Binding-site contacts:
Ligand atom C4A contacts residue LEU774 of chain 1.E at 3.8 Å (hydrophobic).
Ligand atom O3C contacts residue VAL991 of chain 1.E at 4.0 Å.
Ligand atom P4 contacts residue LYS993 of chain 1.E at 3.7 Å.
Ligand atom C3A contacts residue TRP875 of chain 1.E at 4.2 Å (hydrophobic).
Ligand atom C6B contacts residue THR878 of chain 1.E at 3.7 Å.
Ligand atom O3C contacts residue TRP875 of chain 1.E at 4.0 Å.
Ligand atom C7A contacts residue ILE777 of chain 1.E at 4.3 Å (hydrophobic).
Ligand atom C6B contacts residue ILE988 of chain 1.E at 3.7 Å (hydrophobic).
Ligand atom C3A contacts residue LEU774 of chain 1.E at 4.0 Å (hydrophobic).
Ligand atom O4 contacts residue TYR994 of chain 1.E at 4.2 Å.
Ligand atom O4 contacts residue LYS993 of chain 1.E at 2.6 Å (salt-bridge).
Ligand atom C4B contacts residue PHE989 of chain 1.E at 4.0 Å (hydrophobic).
Ligand atom C3B contacts residue PHE989 of chain 1.E at 3.9 Å (hydrophobic).
Ligand atom P4 contacts residue TYR994 of chain 1.E at 3.9 Å.
Ligand atom O41 contacts residue LYS993 of chain 1.E at 3.6 Å.
Ligand atom C7B contacts residue PHE989 of chain 1.E at 3.6 Å (hydrophobic).
Ligand atom C3B contacts residue ILE988 of chain 1.E at 4.0 Å (hydrophobic).
Ligand atom C1B contacts residue VAL991 of chain 1.E at 3.8 Å (hydrophobic).
Ligand atom O1B contacts residue ASN992 of chain 1.E at 3.4 Å (h-bond).
Ligand atom C5A contacts residue TRP875 of chain 1.E at 4.2 Å (hydrophobic).
Ligand atom C8B contacts residue ILE882 of chain 1.E at 4.2 Å (hydrophobic).
Ligand atom O11 contacts residue SER772 of chain 1.E at 3.1 Å (h-bond).
Ligand atom C5B contacts residue TRP875 of chain 1.E at 4.1 Å (hydrophobic).
Ligand atom C3C contacts residue ASN992 of chain 1.E at 3.5 Å.
Ligand atom C5 contacts residue LYS993 of chain 1.E at 3.4 Å.
Ligand atom O5 contacts residue LYS993 of chain 1.E at 3.6 Å (salt-bridge).
Ligand atom C2B contacts residue TRP875 of chain 1.E at 3.8 Å (hydrophobic).
Ligand atom C1B contacts residue ASN992 of chain 1.E at 4.3 Å.
Ligand atom C6B contacts residue PHE989 of chain 1.E at 3.9 Å (hydrophobic).
Ligand atom O3 contacts residue TYR994 of chain 1.E at 4.2 Å.
Ligand atom O11 contacts residue ASN771 of chain 1.E at 4.0 Å.
Ligand atom O53 contacts residue LYS993 of chain 1.E at 2.4 Å (salt-bridge).
Ligand atom C4 contacts residue LYS993 of chain 1.E at 3.5 Å.
Ligand atom C3 contacts residue LYS993 of chain 1.E at 4.3 Å.
Ligand atom O41 contacts residue TYR994 of chain 1.E at 3.2 Å (h-bond).
Ligand atom P5 contacts residue LYS993 of chain 1.E at 3.5 Å.
Ligand atom O42 contacts residue TYR994 of chain 1.E at 3.6 Å.
Ligand atom O12 contacts residue SER772 of chain 1.E at 3.7 Å.
Ligand atom C2B contacts residue VAL991 of chain 1.E at 3.7 Å (hydrophobic).
Ligand atom C1C contacts residue ASN992 of chain 1.E at 4.3 Å.

Sequence of chain 1.E:
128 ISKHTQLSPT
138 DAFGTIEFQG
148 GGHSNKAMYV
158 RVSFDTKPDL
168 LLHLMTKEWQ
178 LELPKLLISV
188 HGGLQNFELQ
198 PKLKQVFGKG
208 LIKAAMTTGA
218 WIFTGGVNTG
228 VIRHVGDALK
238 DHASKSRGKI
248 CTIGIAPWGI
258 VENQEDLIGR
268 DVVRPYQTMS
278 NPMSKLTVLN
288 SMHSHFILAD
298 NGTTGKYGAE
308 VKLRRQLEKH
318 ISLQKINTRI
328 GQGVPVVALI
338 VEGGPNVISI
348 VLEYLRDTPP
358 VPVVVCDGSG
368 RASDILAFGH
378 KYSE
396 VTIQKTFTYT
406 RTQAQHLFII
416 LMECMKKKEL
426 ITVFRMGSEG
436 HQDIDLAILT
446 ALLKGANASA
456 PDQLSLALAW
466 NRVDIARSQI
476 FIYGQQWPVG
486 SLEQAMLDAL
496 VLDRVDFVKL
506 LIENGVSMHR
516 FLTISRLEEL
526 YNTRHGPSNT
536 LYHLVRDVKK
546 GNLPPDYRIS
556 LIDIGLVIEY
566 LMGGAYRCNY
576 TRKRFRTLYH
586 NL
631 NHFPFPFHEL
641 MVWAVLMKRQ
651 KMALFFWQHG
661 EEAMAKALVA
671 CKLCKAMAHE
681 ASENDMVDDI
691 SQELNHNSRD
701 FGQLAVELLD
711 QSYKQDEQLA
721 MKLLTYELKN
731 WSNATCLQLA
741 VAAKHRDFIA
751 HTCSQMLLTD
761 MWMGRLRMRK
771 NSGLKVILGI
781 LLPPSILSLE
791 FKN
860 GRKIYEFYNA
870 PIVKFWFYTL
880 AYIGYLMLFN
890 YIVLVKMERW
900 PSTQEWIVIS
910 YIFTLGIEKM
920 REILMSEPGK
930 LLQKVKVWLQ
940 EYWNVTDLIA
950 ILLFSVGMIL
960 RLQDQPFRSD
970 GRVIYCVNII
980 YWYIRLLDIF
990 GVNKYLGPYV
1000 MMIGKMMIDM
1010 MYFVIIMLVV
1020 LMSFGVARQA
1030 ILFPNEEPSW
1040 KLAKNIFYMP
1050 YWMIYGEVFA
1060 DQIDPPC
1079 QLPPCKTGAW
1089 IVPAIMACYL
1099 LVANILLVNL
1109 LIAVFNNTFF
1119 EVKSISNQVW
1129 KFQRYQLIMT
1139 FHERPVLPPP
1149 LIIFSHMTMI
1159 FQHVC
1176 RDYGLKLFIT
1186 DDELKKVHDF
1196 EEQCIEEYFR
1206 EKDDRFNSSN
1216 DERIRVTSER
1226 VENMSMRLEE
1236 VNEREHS

The protein below binds the small molecule below.
Small molecule (SMILES): CCCCCCCC(=O)OC[C@H](COP(=O)(O)O[C@@H]1[C@H](O)[C@H](O)[C@@H](OP(=O)(O)O)[C@H](OP(=O)(O)O)[C@H]1O)OC(=O)CCCCCCC